Sequence of chain 1.D:
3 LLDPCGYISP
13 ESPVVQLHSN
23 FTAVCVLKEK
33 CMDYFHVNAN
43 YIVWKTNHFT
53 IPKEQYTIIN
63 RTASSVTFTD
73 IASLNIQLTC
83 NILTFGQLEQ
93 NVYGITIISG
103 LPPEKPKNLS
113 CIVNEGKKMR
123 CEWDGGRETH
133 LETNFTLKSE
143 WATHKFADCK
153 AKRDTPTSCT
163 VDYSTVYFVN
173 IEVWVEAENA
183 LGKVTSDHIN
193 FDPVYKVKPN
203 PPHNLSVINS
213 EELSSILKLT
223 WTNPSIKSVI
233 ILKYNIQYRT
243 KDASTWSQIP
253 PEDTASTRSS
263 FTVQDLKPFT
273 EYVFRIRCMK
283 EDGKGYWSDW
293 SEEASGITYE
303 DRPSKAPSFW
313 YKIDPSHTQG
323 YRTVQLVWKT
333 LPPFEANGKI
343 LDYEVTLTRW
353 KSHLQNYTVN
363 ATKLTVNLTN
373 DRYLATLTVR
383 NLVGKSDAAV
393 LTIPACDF

This protein binds this small molecule.
Small molecule (SMILES): CC(=O)N[C@H]1[C@H](O[C@H]2[C@H](O)[C@@H](NC(C)=O)CO[C@@H]2CO)O[C@H](CO)[C@@H](O)[C@@H]1O

Binding-site contacts:
Ligand atom N2 contacts residue TYR9 of chain 1.D at 4.2 Å.
Ligand atom O7 contacts residue TYR9 of chain 1.D at 2.3 Å (h-bond).
Ligand atom N2 contacts residue ASN62 of chain 1.D at 2.8 Å (h-bond).
Ligand atom C2 contacts residue ASN62 of chain 1.D at 2.5 Å.
Ligand atom C3 contacts residue ASN62 of chain 1.D at 3.8 Å.
Ligand atom O6 contacts residue ILE61 of chain 1.D at 3.4 Å.
Ligand atom C8 contacts residue VAL26 of chain 1.D at 3.5 Å (hydrophobic).
Ligand atom C8 contacts residue SER11 of chain 1.D at 4.0 Å.
Ligand atom C7 contacts residue TYR9 of chain 1.D at 3.4 Å (hydrophobic).
Ligand atom C6 contacts residue ILE61 of chain 1.D at 4.0 Å (hydrophobic).
Ligand atom O3 contacts residue TYR9 of chain 1.D at 4.0 Å.
Ligand atom O5 contacts residue ASN62 of chain 1.D at 2.5 Å (h-bond).
Ligand atom C8 contacts residue TYR9 of chain 1.D at 4.3 Å (hydrophobic).
Ligand atom N2 contacts residue THR64 of chain 1.D at 4.3 Å.
Ligand atom C7 contacts residue ASN62 of chain 1.D at 3.9 Å.
Ligand atom C1 contacts residue ASN62 of chain 1.D at 1.4 Å.
Ligand atom C5 contacts residue ASN62 of chain 1.D at 3.7 Å.
Ligand atom C2 contacts residue TYR9 of chain 1.D at 4.3 Å (hydrophobic).
Ligand atom C4 contacts residue ASN62 of chain 1.D at 4.3 Å.
Ligand atom C8 contacts residue THR64 of chain 1.D at 4.5 Å.